Sequence of chain 1.B:
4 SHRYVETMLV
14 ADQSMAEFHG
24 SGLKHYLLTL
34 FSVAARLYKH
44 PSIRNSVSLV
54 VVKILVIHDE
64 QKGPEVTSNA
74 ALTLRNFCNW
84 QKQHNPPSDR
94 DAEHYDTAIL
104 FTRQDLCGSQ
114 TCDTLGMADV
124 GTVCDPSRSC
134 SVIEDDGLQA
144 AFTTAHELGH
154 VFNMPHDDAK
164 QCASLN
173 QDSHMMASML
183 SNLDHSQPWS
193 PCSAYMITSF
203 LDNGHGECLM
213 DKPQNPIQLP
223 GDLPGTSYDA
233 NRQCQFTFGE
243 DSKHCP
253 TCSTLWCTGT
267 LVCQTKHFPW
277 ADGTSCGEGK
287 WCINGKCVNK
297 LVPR

Binding-site contacts:
Ligand atom C12 contacts residue HIS149 of chain 1.B at 3.7 Å.
Ligand atom N3 contacts residue GLY119 of chain 1.B at 3.1 Å (h-bond).
Ligand atom C11 contacts residue LEU182 of chain 1.B at 3.7 Å (hydrophobic).
Ligand atom C4 contacts residue SER180 of chain 1.B at 4.0 Å.
Ligand atom N1 contacts residue SER180 of chain 1.B at 3.3 Å (h-bond).
Ligand atom C14 contacts residue SER180 of chain 1.B at 3.7 Å.
Ligand atom O4 contacts residue HIS159 of chain 1.B at 2.9 Å (h-bond).
Ligand atom C12 contacts residue GLY119 of chain 1.B at 4.0 Å.
Ligand atom C12 contacts residue ZN1 of chain 1.V at 2.8 Å.
Ligand atom O3 contacts residue HIS149 of chain 1.B at 3.3 Å (h-bond).
Ligand atom O3 contacts residue ZN1 of chain 1.V at 2.2 Å.
Ligand atom C2 contacts residue THR146 of chain 1.B at 3.9 Å.
Ligand atom O2 contacts residue SER180 of chain 1.B at 4.0 Å.
Ligand atom C15 contacts residue GLU150 of chain 1.B at 3.8 Å.
Ligand atom O3 contacts residue GLU150 of chain 1.B at 2.6 Å (salt-bridge).
Ligand atom C10 contacts residue LEU182 of chain 1.B at 3.9 Å (hydrophobic).
Ligand atom C3 contacts residue HIS149 of chain 1.B at 3.8 Å.
Ligand atom O1 contacts residue THR117 of chain 1.B at 3.5 Å.
Ligand atom C11 contacts residue LEU118 of chain 1.B at 4.0 Å (hydrophobic).
Ligand atom C2 contacts residue HIS149 of chain 1.B at 3.9 Å.
Ligand atom C8 contacts residue SER180 of chain 1.B at 3.8 Å.
Ligand atom N3 contacts residue GLU150 of chain 1.B at 2.9 Å (salt-bridge).
Ligand atom C4 contacts residue LEU118 of chain 1.B at 4.0 Å (hydrophobic).
Ligand atom C3 contacts residue SER180 of chain 1.B at 3.5 Å.
Ligand atom C3 contacts residue ALA179 of chain 1.B at 3.5 Å (hydrophobic).
Ligand atom N3 contacts residue HIS149 of chain 1.B at 3.8 Å.
Ligand atom O2 contacts residue MET181 of chain 1.B at 3.4 Å.
Ligand atom N2 contacts residue LEU118 of chain 1.B at 3.7 Å.
Ligand atom C9 contacts residue ASP116 of chain 1.B at 3.7 Å.
Ligand atom N3 contacts residue ZN1 of chain 1.V at 2.9 Å.
Ligand atom C12 contacts residue GLU150 of chain 1.B at 4.0 Å.
Ligand atom O1 contacts residue LEU118 of chain 1.B at 2.8 Å (h-bond).
Ligand atom O3 contacts residue HIS153 of chain 1.B at 3.1 Å (h-bond).
Ligand atom O2 contacts residue LEU182 of chain 1.B at 2.8 Å (h-bond).
Ligand atom O1 contacts residue ASP116 of chain 1.B at 4.0 Å.
Ligand atom C13 contacts residue GLY119 of chain 1.B at 4.0 Å.
Ligand atom O4 contacts residue HIS149 of chain 1.B at 3.2 Å (h-bond).
Ligand atom O4 contacts residue ZN1 of chain 1.V at 2.1 Å.
Ligand atom O3 contacts residue GLY119 of chain 1.B at 3.9 Å.
Ligand atom C15 contacts residue HIS149 of chain 1.B at 4.0 Å.

The protein below binds the small molecule below.
Small molecule (SMILES): CNC(=O)[C@@H](NC(=O)[C@H](CC(C)C)[C@H](O)C(=O)NO)C(C)(C)C